Binding-site contacts:
Ligand atom O6 contacts residue ASP211 of chain 1.C at 2.8 Å (salt-bridge).
Ligand atom C3 contacts residue ASN252 of chain 1.C at 3.9 Å.
Ligand atom C5 contacts residue SER248 of chain 1.C at 4.5 Å.
Ligand atom C6 contacts residue PHE208 of chain 1.C at 4.2 Å (hydrophobic).
Ligand atom O5 contacts residue PHE208 of chain 1.C at 3.8 Å.
Ligand atom C4 contacts residue SER248 of chain 1.C at 4.1 Å.
Ligand atom C1 contacts residue SER248 of chain 1.C at 4.0 Å.
Ligand atom C5 contacts residue ASN252 of chain 1.C at 3.7 Å.
Ligand atom C7 contacts residue ASN252 of chain 1.C at 4.0 Å.
Ligand atom C8 contacts residue SER251 of chain 1.C at 3.5 Å.
Ligand atom C7 contacts residue ASP211 of chain 1.C at 4.4 Å.
Ligand atom C1 contacts residue ASN252 of chain 1.C at 1.4 Å.
Ligand atom C7 contacts residue SER251 of chain 1.C at 3.7 Å.
Ligand atom C8 contacts residue ASP211 of chain 1.C at 4.3 Å.
Ligand atom O5 contacts residue SER248 of chain 1.C at 3.8 Å.
Ligand atom O6 contacts residue PHE208 of chain 1.C at 4.3 Å.
Ligand atom N2 contacts residue ASN252 of chain 1.C at 3.0 Å (h-bond).
Ligand atom C4 contacts residue ASN252 of chain 1.C at 4.3 Å.
Ligand atom C2 contacts residue ASN252 of chain 1.C at 2.5 Å.
Ligand atom C6 contacts residue ASP211 of chain 1.C at 3.2 Å.
Ligand atom N2 contacts residue SER251 of chain 1.C at 4.1 Å.
Ligand atom O6 contacts residue SER207 of chain 1.C at 3.5 Å (h-bond).
Ligand atom O7 contacts residue SER251 of chain 1.C at 3.3 Å.
Ligand atom O5 contacts residue ASN252 of chain 1.C at 2.4 Å (h-bond).
Ligand atom C2 contacts residue SER248 of chain 1.C at 3.6 Å.
Ligand atom O7 contacts residue SER248 of chain 1.C at 4.3 Å.
Ligand atom O7 contacts residue ASP211 of chain 1.C at 3.9 Å.
Ligand atom C3 contacts residue SER248 of chain 1.C at 4.3 Å.

A small-molecule ligand and the protein it binds are described below.
Small molecule (SMILES): CC(=O)N[C@H]1[C@H](O[C@H]2[C@H](O)[C@@H](NC(C)=O)CO[C@@H]2CO)O[C@H](CO)[C@@H](O)[C@@H]1O

Sequence of chain 1.C:
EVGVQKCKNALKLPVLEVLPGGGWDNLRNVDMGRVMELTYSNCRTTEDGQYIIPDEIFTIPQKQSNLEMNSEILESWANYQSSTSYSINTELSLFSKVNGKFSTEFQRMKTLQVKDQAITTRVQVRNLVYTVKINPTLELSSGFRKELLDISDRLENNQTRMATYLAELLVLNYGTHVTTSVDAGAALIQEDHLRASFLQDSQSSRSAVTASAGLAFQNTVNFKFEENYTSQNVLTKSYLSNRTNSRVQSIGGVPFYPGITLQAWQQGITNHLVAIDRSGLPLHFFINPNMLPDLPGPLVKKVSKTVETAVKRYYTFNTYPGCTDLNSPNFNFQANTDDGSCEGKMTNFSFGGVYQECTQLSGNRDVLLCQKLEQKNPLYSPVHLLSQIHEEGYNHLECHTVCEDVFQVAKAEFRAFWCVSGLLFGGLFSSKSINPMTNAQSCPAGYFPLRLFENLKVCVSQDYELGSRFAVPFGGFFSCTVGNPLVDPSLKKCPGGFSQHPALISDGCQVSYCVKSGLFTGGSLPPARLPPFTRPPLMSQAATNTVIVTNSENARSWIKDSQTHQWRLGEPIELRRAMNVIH